Binding-site contacts:
Ligand atom C9 contacts residue GLU186 of chain 1.A at 3.2 Å.
Ligand atom PB contacts residue ASN338 of chain 1.A at 3.6 Å.
Ligand atom S1 contacts residue ASN338 of chain 1.A at 3.4 Å (h-bond).
Ligand atom O3B contacts residue MG1 of chain 1.C at 2.2 Å.
Ligand atom O1A contacts residue TYR427 of chain 1.A at 2.6 Å (h-bond).
Ligand atom C1 contacts residue PHE298 of chain 1.A at 3.4 Å (hydrophobic).
Ligand atom O1A contacts residue ARG426 of chain 1.A at 2.9 Å (salt-bridge).
Ligand atom O2A contacts residue ASN338 of chain 1.A at 3.0 Å (h-bond).
Ligand atom C7 contacts residue GLU186 of chain 1.A at 3.5 Å.
Ligand atom C10 contacts residue ASN297 of chain 1.A at 3.7 Å.
Ligand atom O2A contacts residue MG1 of chain 1.B at 2.1 Å.
Ligand atom C7 contacts residue CYS301 of chain 1.A at 3.8 Å (hydrophobic).
Ligand atom C10 contacts residue PHE298 of chain 1.A at 3.6 Å (hydrophobic).
Ligand atom O2B contacts residue ASN338 of chain 1.A at 3.1 Å (h-bond).
Ligand atom O3A contacts residue LYS345 of chain 1.A at 2.8 Å.
Ligand atom PA contacts residue ARG426 of chain 1.A at 3.7 Å.
Ligand atom O2A contacts residue SER342 of chain 1.A at 3.1 Å.
Ligand atom C4 contacts residue LEU267 of chain 1.A at 3.6 Å (hydrophobic).
Ligand atom O2B contacts residue GLU346 of chain 1.A at 3.1 Å (salt-bridge).
Ligand atom C6 contacts residue PHE298 of chain 1.A at 3.9 Å (hydrophobic).
Ligand atom C9 contacts residue CYS301 of chain 1.A at 3.7 Å (hydrophobic).
Ligand atom O3A contacts residue ARG426 of chain 1.A at 3.2 Å (salt-bridge).
Ligand atom S1 contacts residue ARG293 of chain 1.A at 3.5 Å (salt-bridge).
Ligand atom PA contacts residue ASN338 of chain 1.A at 3.6 Å.
Ligand atom O1B contacts residue MG1 of chain 1.B at 3.6 Å.
Ligand atom C8 contacts residue CYS301 of chain 1.A at 3.4 Å (hydrophobic).
Ligand atom O3B contacts residue ASP190 of chain 1.A at 3.3 Å (salt-bridge).
Ligand atom PB contacts residue MG1 of chain 1.C at 3.6 Å.
Ligand atom O2B contacts residue MG1 of chain 1.B at 2.1 Å.
Ligand atom C5 contacts residue ASN297 of chain 1.A at 3.0 Å.
Ligand atom PA contacts residue MG1 of chain 1.B at 3.2 Å.
Ligand atom O2A contacts residue TYR427 of chain 1.A at 4.0 Å.
Ligand atom C5 contacts residue LEU267 of chain 1.A at 3.6 Å (hydrophobic).
Ligand atom C8 contacts residue GLU186 of chain 1.A at 2.9 Å.
Ligand atom C4 contacts residue ASN296 of chain 1.A at 3.9 Å.
Ligand atom PA contacts residue TYR427 of chain 1.A at 3.9 Å.
Ligand atom O1A contacts residue ASN338 of chain 1.A at 3.3 Å (h-bond).
Ligand atom O2A contacts residue GLU346 of chain 1.A at 3.1 Å (salt-bridge).
Ligand atom PB contacts residue MG1 of chain 1.B at 3.3 Å.
Ligand atom O2B contacts residue ARG293 of chain 1.A at 3.5 Å (salt-bridge).

This small molecule binds to this protein.
Small molecule (SMILES): CC(C)=CCCC(C)=CCS[P](=O)(O)OP(=O)(O)O

Sequence of chain 1.A:
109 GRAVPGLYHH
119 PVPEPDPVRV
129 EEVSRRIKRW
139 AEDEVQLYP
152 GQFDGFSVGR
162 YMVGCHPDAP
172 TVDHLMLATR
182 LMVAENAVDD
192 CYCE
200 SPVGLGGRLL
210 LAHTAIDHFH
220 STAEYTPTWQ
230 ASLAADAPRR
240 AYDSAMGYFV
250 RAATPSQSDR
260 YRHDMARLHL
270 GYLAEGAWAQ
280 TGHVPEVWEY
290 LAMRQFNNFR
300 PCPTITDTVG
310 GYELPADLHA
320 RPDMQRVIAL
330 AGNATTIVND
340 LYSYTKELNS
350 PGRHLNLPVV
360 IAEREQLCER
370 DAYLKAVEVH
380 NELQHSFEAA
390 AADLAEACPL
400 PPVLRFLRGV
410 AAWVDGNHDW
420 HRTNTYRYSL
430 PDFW